This small molecule binds to this protein.
Small molecule (SMILES): CC(=O)N[C@H]1[C@H](O[C@H]2[C@H](O)[C@@H](NC(C)=O)CO[C@@H]2CO)O[C@H](CO)[C@@H](O)[C@@H]1O

Sequence of chain 1.A:
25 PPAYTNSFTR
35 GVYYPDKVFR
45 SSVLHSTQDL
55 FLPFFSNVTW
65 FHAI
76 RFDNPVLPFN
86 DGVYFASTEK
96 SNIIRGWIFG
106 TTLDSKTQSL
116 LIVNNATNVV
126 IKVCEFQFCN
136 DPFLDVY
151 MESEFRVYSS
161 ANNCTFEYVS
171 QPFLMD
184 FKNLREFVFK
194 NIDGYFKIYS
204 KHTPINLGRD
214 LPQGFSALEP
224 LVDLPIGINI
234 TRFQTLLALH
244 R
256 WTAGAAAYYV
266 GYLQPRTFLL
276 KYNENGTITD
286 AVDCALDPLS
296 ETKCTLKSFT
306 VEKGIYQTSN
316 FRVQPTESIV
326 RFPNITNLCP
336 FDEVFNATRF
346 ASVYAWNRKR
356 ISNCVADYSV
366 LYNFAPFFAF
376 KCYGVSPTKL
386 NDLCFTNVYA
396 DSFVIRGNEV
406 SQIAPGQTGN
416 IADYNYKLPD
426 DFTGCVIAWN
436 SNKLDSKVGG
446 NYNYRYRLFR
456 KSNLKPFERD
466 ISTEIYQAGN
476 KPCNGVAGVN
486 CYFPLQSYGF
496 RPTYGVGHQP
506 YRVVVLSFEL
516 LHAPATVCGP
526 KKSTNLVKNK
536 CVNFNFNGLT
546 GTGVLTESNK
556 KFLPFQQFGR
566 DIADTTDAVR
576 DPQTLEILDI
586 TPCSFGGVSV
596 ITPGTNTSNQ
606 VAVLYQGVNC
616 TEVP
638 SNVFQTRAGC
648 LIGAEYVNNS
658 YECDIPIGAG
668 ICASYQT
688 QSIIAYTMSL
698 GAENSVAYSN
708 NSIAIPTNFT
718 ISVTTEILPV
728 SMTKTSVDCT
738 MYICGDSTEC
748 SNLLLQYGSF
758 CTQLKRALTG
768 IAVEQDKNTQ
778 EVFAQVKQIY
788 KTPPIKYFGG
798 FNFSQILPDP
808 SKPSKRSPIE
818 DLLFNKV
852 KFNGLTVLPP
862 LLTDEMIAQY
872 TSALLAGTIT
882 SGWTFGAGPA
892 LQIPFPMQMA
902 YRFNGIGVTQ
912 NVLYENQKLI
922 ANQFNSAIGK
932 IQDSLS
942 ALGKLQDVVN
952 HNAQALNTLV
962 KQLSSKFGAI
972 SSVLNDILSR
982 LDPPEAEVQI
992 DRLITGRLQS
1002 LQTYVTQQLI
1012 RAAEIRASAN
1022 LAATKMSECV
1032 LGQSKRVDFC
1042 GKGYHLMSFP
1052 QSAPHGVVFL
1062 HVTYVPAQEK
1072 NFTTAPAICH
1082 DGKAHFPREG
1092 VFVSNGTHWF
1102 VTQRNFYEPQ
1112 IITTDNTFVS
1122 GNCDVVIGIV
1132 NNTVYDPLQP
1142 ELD

Binding-site contacts:
Ligand atom O7 contacts residue ASN341 of chain 1.A at 3.0 Å (h-bond).
Ligand atom C4 contacts residue ASN341 of chain 1.A at 4.2 Å.
Ligand atom C3 contacts residue ASN341 of chain 1.A at 3.8 Å.
Ligand atom C1 contacts residue ASN341 of chain 1.A at 1.4 Å.
Ligand atom O6 contacts residue ASN341 of chain 1.A at 4.4 Å.
Ligand atom O5 contacts residue ASN341 of chain 1.A at 2.3 Å (h-bond).
Ligand atom O7 contacts residue ASP337 of chain 1.A at 4.0 Å.
Ligand atom C8 contacts residue ASN341 of chain 1.A at 4.4 Å.
Ligand atom N2 contacts residue ASN341 of chain 1.A at 2.9 Å (h-bond).
Ligand atom C7 contacts residue ASN341 of chain 1.A at 3.2 Å.
Ligand atom C7 contacts residue PHE369 of chain 1.A at 4.5 Å (hydrophobic).
Ligand atom C2 contacts residue ASN341 of chain 1.A at 2.4 Å.
Ligand atom C5 contacts residue ASN341 of chain 1.A at 3.6 Å.
Ligand atom C8 contacts residue PHE369 of chain 1.A at 3.8 Å (hydrophobic).